This small molecule binds to this protein.
Small molecule (SMILES): CC(=O)N[C@@H]1[C@@H](O)[C@H](O)[C@@H](CO)O[C@H]1O

Sequence of chain 1.A:
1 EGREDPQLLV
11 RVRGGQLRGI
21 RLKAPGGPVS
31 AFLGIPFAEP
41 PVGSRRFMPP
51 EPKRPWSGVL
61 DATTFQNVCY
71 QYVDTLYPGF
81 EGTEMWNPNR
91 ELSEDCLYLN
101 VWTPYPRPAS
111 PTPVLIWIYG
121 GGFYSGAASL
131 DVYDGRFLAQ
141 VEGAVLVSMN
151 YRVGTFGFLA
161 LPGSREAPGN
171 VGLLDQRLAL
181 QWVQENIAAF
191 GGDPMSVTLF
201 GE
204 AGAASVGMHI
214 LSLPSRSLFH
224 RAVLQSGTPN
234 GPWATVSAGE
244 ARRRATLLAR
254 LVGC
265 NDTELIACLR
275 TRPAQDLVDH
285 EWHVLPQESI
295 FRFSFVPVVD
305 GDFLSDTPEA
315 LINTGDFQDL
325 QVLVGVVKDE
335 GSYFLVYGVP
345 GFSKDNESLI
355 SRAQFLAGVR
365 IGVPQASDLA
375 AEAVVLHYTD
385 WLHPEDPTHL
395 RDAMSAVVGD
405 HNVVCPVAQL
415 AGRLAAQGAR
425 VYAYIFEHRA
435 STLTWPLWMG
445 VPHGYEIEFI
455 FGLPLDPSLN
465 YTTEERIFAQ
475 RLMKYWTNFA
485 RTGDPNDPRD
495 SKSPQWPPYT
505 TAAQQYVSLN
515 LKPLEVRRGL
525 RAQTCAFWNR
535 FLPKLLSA

Binding-site contacts:
Ligand atom O5 contacts residue SER347 of chain 1.A at 3.3 Å.
Ligand atom C8 contacts residue LEU353 of chain 1.A at 3.7 Å (hydrophobic).
Ligand atom C1 contacts residue ASN350 of chain 1.A at 1.4 Å.
Ligand atom O6 contacts residue ASN350 of chain 1.A at 4.3 Å.
Ligand atom C2 contacts residue ASN350 of chain 1.A at 2.4 Å.
Ligand atom O3 contacts residue GLY345 of chain 1.A at 4.1 Å.
Ligand atom O7 contacts residue ASN350 of chain 1.A at 3.6 Å.
Ligand atom C8 contacts residue ASN350 of chain 1.A at 4.2 Å.
Ligand atom O4 contacts residue GLY345 of chain 1.A at 4.2 Å.
Ligand atom C7 contacts residue ASN350 of chain 1.A at 3.6 Å.
Ligand atom C5 contacts residue SER347 of chain 1.A at 3.8 Å.
Ligand atom C3 contacts residue GLY345 of chain 1.A at 3.8 Å.
Ligand atom C8 contacts residue SER352 of chain 1.A at 4.0 Å.
Ligand atom C6 contacts residue ASN350 of chain 1.A at 4.5 Å.
Ligand atom C1 contacts residue SER347 of chain 1.A at 3.5 Å.
Ligand atom C1 contacts residue GLY345 of chain 1.A at 4.4 Å.
Ligand atom C5 contacts residue ASN350 of chain 1.A at 3.5 Å.
Ligand atom C4 contacts residue ASN350 of chain 1.A at 4.0 Å.
Ligand atom O5 contacts residue ASN350 of chain 1.A at 2.1 Å (h-bond).
Ligand atom C2 contacts residue GLY345 of chain 1.A at 4.2 Å.
Ligand atom C3 contacts residue ASN350 of chain 1.A at 3.8 Å.
Ligand atom N2 contacts residue ASN350 of chain 1.A at 3.1 Å (h-bond).
Ligand atom N2 contacts residue GLY345 of chain 1.A at 3.9 Å.
Ligand atom C6 contacts residue SER347 of chain 1.A at 4.3 Å.